A small-molecule ligand and the protein it binds are described below.
Small molecule (SMILES): Oc1ccccc1I

Sequence of chain 2.B:
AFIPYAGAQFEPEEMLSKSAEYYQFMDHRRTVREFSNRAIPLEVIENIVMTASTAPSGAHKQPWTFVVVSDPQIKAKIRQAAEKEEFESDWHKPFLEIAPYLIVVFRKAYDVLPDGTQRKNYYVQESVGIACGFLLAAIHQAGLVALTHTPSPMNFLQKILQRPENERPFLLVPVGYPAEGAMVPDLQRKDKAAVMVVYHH

Binding-site contacts:
Ligand atom CH contacts residue FMN1 of chain 1.E at 3.2 Å.
Ligand atom CG contacts residue FMN1 of chain 1.E at 3.3 Å.
Ligand atom OF contacts residue GLY63 of chain 2.B at 3.8 Å.
Ligand atom IE contacts residue GLY63 of chain 2.B at 4.0 Å.
Ligand atom CC contacts residue FMN1 of chain 1.E at 3.4 Å.
Ligand atom CE contacts residue ALA64 of chain 2.B at 4.4 Å (hydrophobic).
Ligand atom CD contacts residue FMN1 of chain 1.E at 3.5 Å.
Ligand atom IE contacts residue FMN1 of chain 1.E at 3.9 Å.
Ligand atom IE contacts residue ALA64 of chain 2.B at 4.2 Å.
Ligand atom CF contacts residue FMN1 of chain 1.E at 3.5 Å.
Ligand atom CF contacts residue ALA64 of chain 2.B at 3.8 Å (hydrophobic).
Ligand atom OF contacts residue FMN1 of chain 1.E at 2.9 Å (h-bond).
Ligand atom IE contacts residue TYR145 of chain 2.B at 4.0 Å.
Ligand atom CE contacts residue FMN1 of chain 1.E at 3.6 Å.
Ligand atom OF contacts residue SER62 of chain 2.B at 4.4 Å.
Ligand atom OF contacts residue ALA64 of chain 2.B at 2.8 Å (h-bond).
Ligand atom IE contacts residue TYR146 of chain 2.B at 3.7 Å.